This small molecule binds to this protein.
Small molecule (SMILES): CC(=O)N[C@H]1[C@H](O[C@H]2[C@H](O)[C@@H](NC(C)=O)CO[C@@H]2CO)O[C@H](CO)[C@@H](O[C@@H]2O[C@H](CO[C@H]3O[C@H](CO)[C@@H](O)[C@H](O)[C@@H]3O[C@@H]3O[C@H](CO)[C@@H](O[C@@H]4O[C@H](CO[C@]5(C(=O)O)C[C@H](O)[C@@H](NC(C)=O)[C@H]([C@H](O)[C@H](O)CO)O5)[C@H](O)[C@H](O)[C@H]4O)[C@H](O)[C@H]3NC(C)=O)[C@@H](O)[C@H](O[C@H]3O[C@H](CO)[C@@H](O)[C@H](O)[C@@H]3O[C@@H]3O[C@H](CO)[C@@H](O)[C@H](O)[C@H]3NC(C)=O)[C@@H]2O)[C@@H]1O

Binding-site contacts:
Ligand atom O7 contacts residue LYS200 of chain 1.B at 4.0 Å.
Ligand atom O8 contacts residue TRP241 of chain 1.B at 3.9 Å.
Ligand atom C10 contacts residue LYS200 of chain 1.B at 2.9 Å.
Ligand atom O5 contacts residue ASN235 of chain 1.B at 2.4 Å (h-bond).
Ligand atom C2 contacts residue ASP205 of chain 1.B at 3.4 Å.
Ligand atom O3 contacts residue ASP205 of chain 1.B at 3.5 Å (salt-bridge).
Ligand atom O4 contacts residue TYR204 of chain 1.B at 4.0 Å.
Ligand atom C8 contacts residue LEU202 of chain 1.B at 3.4 Å (hydrophobic).
Ligand atom C6 contacts residue TYR204 of chain 1.B at 3.5 Å (hydrophobic).
Ligand atom N5 contacts residue LYS200 of chain 1.B at 3.4 Å (salt-bridge).
Ligand atom C3 contacts residue TYR204 of chain 1.B at 4.0 Å (hydrophobic).
Ligand atom C8 contacts residue ASP205 of chain 1.B at 3.6 Å.
Ligand atom C5 contacts residue LYS200 of chain 1.B at 3.8 Å.
Ligand atom O4 contacts residue VAL186 of chain 1.B at 3.5 Å.
Ligand atom C3 contacts residue ASN235 of chain 1.B at 3.8 Å.
Ligand atom O7 contacts residue GLN239 of chain 1.B at 3.1 Å (h-bond).
Ligand atom N2 contacts residue ASN235 of chain 1.B at 2.9 Å (h-bond).
Ligand atom O6 contacts residue LYS200 of chain 1.B at 2.8 Å (salt-bridge).
Ligand atom C6 contacts residue LYS200 of chain 1.B at 3.4 Å.
Ligand atom C1 contacts residue ASN235 of chain 1.B at 1.4 Å.
Ligand atom C7 contacts residue ASP205 of chain 1.B at 3.5 Å.
Ligand atom O5 contacts residue LEU202 of chain 1.B at 3.9 Å.
Ligand atom O4 contacts residue THR188 of chain 1.B at 3.1 Å (h-bond).
Ligand atom C5 contacts residue ASN235 of chain 1.B at 3.7 Å.
Ligand atom O4 contacts residue GLN239 of chain 1.B at 3.5 Å (h-bond).
Ligand atom C5 contacts residue HIS232 of chain 1.B at 3.8 Å.
Ligand atom N2 contacts residue ASP205 of chain 1.B at 2.6 Å (salt-bridge).
Ligand atom C6 contacts residue ASP205 of chain 1.B at 3.4 Å.
Ligand atom C6 contacts residue HIS232 of chain 1.B at 3.7 Å.
Ligand atom O6 contacts residue ASP205 of chain 1.B at 2.6 Å (salt-bridge).
Ligand atom O7 contacts residue HIS232 of chain 1.B at 3.9 Å.
Ligand atom C7 contacts residue ASN235 of chain 1.B at 3.0 Å.
Ligand atom O6 contacts residue HIS232 of chain 1.B at 3.6 Å (h-bond).
Ligand atom C11 contacts residue LYS200 of chain 1.B at 3.5 Å.
Ligand atom C1 contacts residue THR237 of chain 1.B at 3.4 Å.
Ligand atom C3 contacts residue ASP205 of chain 1.B at 3.2 Å.
Ligand atom O10 contacts residue LYS200 of chain 1.B at 2.5 Å (salt-bridge).
Ligand atom C2 contacts residue ASN235 of chain 1.B at 2.4 Å.
Ligand atom C8 contacts residue GLN239 of chain 1.B at 3.8 Å.
Ligand atom O7 contacts residue ASN235 of chain 1.B at 2.9 Å (h-bond).

Sequence of chain 1.B:
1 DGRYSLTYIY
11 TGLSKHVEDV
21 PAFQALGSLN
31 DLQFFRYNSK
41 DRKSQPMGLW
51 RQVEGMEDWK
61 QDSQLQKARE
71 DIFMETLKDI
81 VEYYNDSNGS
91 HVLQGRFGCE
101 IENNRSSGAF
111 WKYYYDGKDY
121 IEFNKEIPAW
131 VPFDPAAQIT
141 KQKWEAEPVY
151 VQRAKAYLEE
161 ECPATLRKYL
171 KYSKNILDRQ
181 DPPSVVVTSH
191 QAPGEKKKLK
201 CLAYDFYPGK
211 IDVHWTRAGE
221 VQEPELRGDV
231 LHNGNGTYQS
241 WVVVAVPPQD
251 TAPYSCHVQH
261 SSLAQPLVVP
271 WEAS